Binding-site contacts:
Ligand atom CD contacts residue TRP57 of chain 1.B at 3.8 Å (hydrophobic).
Ligand atom N contacts residue ASP79 of chain 1.B at 2.8 Å (salt-bridge).
Ligand atom CB contacts residue HIS99 of chain 1.B at 3.7 Å.
Ligand atom OG1 contacts residue ASP79 of chain 1.B at 2.5 Å (salt-bridge).
Ligand atom O contacts residue TRP106 of chain 1.B at 3.7 Å.
Ligand atom CZ contacts residue ASN113 of chain 1.B at 3.8 Å.
Ligand atom OG1 contacts residue TRP106 of chain 1.B at 3.9 Å.
Ligand atom OG contacts residue GLU101 of chain 1.B at 3.8 Å.
Ligand atom CB contacts residue ASP79 of chain 1.B at 3.4 Å.
Ligand atom C contacts residue ASP79 of chain 1.B at 3.6 Å.
Ligand atom N2 contacts residue TYR109 of chain 1.B at 3.5 Å.
Ligand atom CA contacts residue ASP55 of chain 1.B at 3.8 Å.
Ligand atom NH2 contacts residue ASN113 of chain 1.B at 3.8 Å.
Ligand atom CA contacts residue ASP79 of chain 1.B at 3.5 Å.
Ligand atom C contacts residue ASN113 of chain 1.B at 3.8 Å.
Ligand atom OG1 contacts residue THR110 of chain 1.B at 3.7 Å.
Ligand atom CG2 contacts residue TYR109 of chain 1.B at 3.8 Å (hydrophobic).
Ligand atom CG2 contacts residue PHE77 of chain 1.B at 3.7 Å (hydrophobic).
Ligand atom O contacts residue TRP106 of chain 1.B at 3.3 Å (h-bond).
Ligand atom N2 contacts residue TRP106 of chain 1.B at 3.5 Å.
Ligand atom O contacts residue TRP57 of chain 1.B at 3.5 Å.
Ligand atom N2 contacts residue SER107 of chain 1.B at 2.9 Å (h-bond).
Ligand atom C contacts residue TRP106 of chain 1.B at 3.6 Å (hydrophobic).
Ligand atom C contacts residue TYR109 of chain 1.B at 3.9 Å (hydrophobic).
Ligand atom CB contacts residue ASN102 of chain 1.B at 3.8 Å.
Ligand atom CG2 contacts residue PHE80 of chain 1.B at 3.8 Å (hydrophobic).
Ligand atom N contacts residue ASN102 of chain 1.B at 3.6 Å.
Ligand atom C contacts residue SER107 of chain 1.B at 3.7 Å.
Ligand atom NH1 contacts residue ASN113 of chain 1.B at 3.1 Å (h-bond).
Ligand atom CB contacts residue ASP55 of chain 1.B at 3.2 Å.
Ligand atom O contacts residue SER107 of chain 1.B at 2.8 Å (h-bond).
Ligand atom CB contacts residue PHE80 of chain 1.B at 3.8 Å (hydrophobic).
Ligand atom O contacts residue ASN113 of chain 1.B at 2.9 Å (h-bond).
Ligand atom CA contacts residue ASP79 of chain 1.B at 3.7 Å.
Ligand atom CB contacts residue ASN113 of chain 1.B at 3.9 Å.
Ligand atom CG contacts residue ASP55 of chain 1.B at 3.6 Å.
Ligand atom O contacts residue TRP106 of chain 1.B at 3.0 Å (h-bond).
Ligand atom OG1 contacts residue PHE77 of chain 1.B at 3.3 Å.
Ligand atom N contacts residue ASN113 of chain 1.B at 3.8 Å.
Ligand atom CG contacts residue TRP57 of chain 1.B at 3.7 Å (hydrophobic).

Sequence of chain 1.B:
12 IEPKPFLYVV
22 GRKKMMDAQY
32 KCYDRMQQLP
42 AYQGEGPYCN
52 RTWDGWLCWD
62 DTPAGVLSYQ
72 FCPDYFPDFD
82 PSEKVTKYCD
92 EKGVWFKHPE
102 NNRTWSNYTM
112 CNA

The protein below binds the small molecule below.
Small molecule (SMILES): C[C@@H](O)[C@H](NC(=O)[C@H](CC(N)=O)NC(=O)[C@@H](NC(=O)[C@@H](N)CCCN=C(N)N)[C@@H](C)O)C(=O)NCC(=O)N[C@@H](CO)C(=O)NCC(=O)N[C@H](C(=O)N1CCC[C@H]1C(N)=O)[C@@H](C)O